The protein below binds the small molecule below.
Small molecule (SMILES): CNCC(=O)c1nnc(C(C)(C)C)o1

Sequence of chain 1.A:
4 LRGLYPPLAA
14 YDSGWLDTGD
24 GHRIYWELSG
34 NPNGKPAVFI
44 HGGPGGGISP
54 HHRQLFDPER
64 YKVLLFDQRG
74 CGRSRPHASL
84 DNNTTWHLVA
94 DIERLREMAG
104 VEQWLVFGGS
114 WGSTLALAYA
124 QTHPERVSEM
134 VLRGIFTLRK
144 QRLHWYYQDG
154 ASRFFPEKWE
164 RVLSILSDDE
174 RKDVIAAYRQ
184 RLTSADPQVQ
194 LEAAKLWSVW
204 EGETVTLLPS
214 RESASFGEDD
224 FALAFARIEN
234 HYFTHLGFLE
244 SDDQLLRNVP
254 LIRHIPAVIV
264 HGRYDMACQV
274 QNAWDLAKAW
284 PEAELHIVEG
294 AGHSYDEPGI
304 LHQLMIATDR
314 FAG

Binding-site contacts:
Ligand atom C6 contacts residue ARG136 of chain 1.A at 3.7 Å.
Ligand atom C contacts residue GLY46 of chain 1.A at 3.4 Å.
Ligand atom O1 contacts residue GLY45 of chain 1.A at 3.9 Å.
Ligand atom N contacts residue GLU232 of chain 1.A at 3.2 Å (salt-bridge).
Ligand atom CD contacts residue TYR149 of chain 1.A at 4.1 Å (hydrophobic).
Ligand atom C8 contacts residue GLY45 of chain 1.A at 3.7 Å.
Ligand atom CD contacts residue TYR150 of chain 1.A at 3.8 Å (hydrophobic).
Ligand atom C8 contacts residue SER113 of chain 1.A at 3.9 Å.
Ligand atom C5 contacts residue GLY46 of chain 1.A at 3.5 Å.
Ligand atom CD contacts residue PHE236 of chain 1.A at 3.8 Å (hydrophobic).
Ligand atom C5 contacts residue SER113 of chain 1.A at 3.1 Å.
Ligand atom O1 contacts residue SER113 of chain 1.A at 2.8 Å.
Ligand atom C2 contacts residue SER113 of chain 1.A at 4.0 Å.
Ligand atom O contacts residue GLY46 of chain 1.A at 3.0 Å (h-bond).
Ligand atom CD contacts residue GLY46 of chain 1.A at 4.0 Å.
Ligand atom C9 contacts residue HIS296 of chain 1.A at 3.9 Å.
Ligand atom O contacts residue GLY45 of chain 1.A at 4.1 Å.
Ligand atom C8 contacts residue ARG136 of chain 1.A at 3.1 Å.
Ligand atom O contacts residue TRP114 of chain 1.A at 2.9 Å (h-bond).
Ligand atom N contacts residue GLY46 of chain 1.A at 3.1 Å (h-bond).
Ligand atom O1 contacts residue HIS296 of chain 1.A at 3.6 Å.
Ligand atom CA contacts residue SER113 of chain 1.A at 3.4 Å.
Ligand atom O1 contacts residue GLY46 of chain 1.A at 3.8 Å.
Ligand atom N contacts residue GLU204 of chain 1.A at 3.1 Å (salt-bridge).
Ligand atom O contacts residue SER113 of chain 1.A at 2.9 Å (h-bond).
Ligand atom C8 contacts residue GLY112 of chain 1.A at 3.7 Å.
Ligand atom C contacts residue TRP114 of chain 1.A at 3.9 Å (hydrophobic).
Ligand atom C2 contacts residue HIS296 of chain 1.A at 4.1 Å.
Ligand atom C5 contacts residue HIS296 of chain 1.A at 3.9 Å.
Ligand atom C9 contacts residue ARG136 of chain 1.A at 3.0 Å.
Ligand atom C5 contacts residue GLU204 of chain 1.A at 3.3 Å.
Ligand atom N4 contacts residue GLU204 of chain 1.A at 2.5 Å (salt-bridge).
Ligand atom CD contacts residue PHE139 of chain 1.A at 4.1 Å (hydrophobic).
Ligand atom C contacts residue GLU204 of chain 1.A at 3.6 Å.
Ligand atom CD contacts residue GLU232 of chain 1.A at 4.2 Å.
Ligand atom CA contacts residue GLY46 of chain 1.A at 3.8 Å.
Ligand atom C contacts residue SER113 of chain 1.A at 2.8 Å.
Ligand atom N4 contacts residue GLY46 of chain 1.A at 4.0 Å.
Ligand atom N3 contacts residue GLU204 of chain 1.A at 3.5 Å (salt-bridge).
Ligand atom CA contacts residue GLU204 of chain 1.A at 3.1 Å.